Sequence of chain 1.B:
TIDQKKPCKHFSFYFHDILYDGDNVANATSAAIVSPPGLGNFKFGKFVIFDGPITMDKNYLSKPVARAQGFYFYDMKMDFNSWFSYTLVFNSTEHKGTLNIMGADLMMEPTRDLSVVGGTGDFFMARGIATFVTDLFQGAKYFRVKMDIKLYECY

Binding-site contacts:
Ligand atom O7 contacts residue GLU112 of chain 2.B at 4.1 Å.
Ligand atom O5 contacts residue GLU112 of chain 2.B at 4.4 Å.
Ligand atom C8 contacts residue GLU112 of chain 2.B at 3.4 Å.
Ligand atom C1 contacts residue ASN94 of chain 1.B at 1.6 Å.
Ligand atom C2 contacts residue GLU112 of chain 2.B at 3.2 Å.
Ligand atom O3 contacts residue ASN94 of chain 1.B at 4.3 Å.
Ligand atom C1 contacts residue GLU112 of chain 2.B at 3.7 Å.
Ligand atom C7 contacts residue ASN94 of chain 1.B at 2.9 Å.
Ligand atom O5 contacts residue ASN94 of chain 1.B at 2.6 Å (h-bond).
Ligand atom C2 contacts residue ASN94 of chain 1.B at 2.0 Å.
Ligand atom C3 contacts residue ASN94 of chain 1.B at 3.5 Å.
Ligand atom O2 contacts residue GLY1 of chain 2.V at 4.5 Å.
Ligand atom O2 contacts residue GLU112 of chain 2.B at 3.1 Å (salt-bridge).
Ligand atom C8 contacts residue ASN94 of chain 1.B at 4.0 Å.
Ligand atom C4 contacts residue ASN94 of chain 1.B at 4.1 Å.
Ligand atom N2 contacts residue ASN94 of chain 1.B at 2.3 Å (h-bond).
Ligand atom C7 contacts residue GLU112 of chain 2.B at 3.8 Å.
Ligand atom O7 contacts residue ASN94 of chain 1.B at 3.0 Å (h-bond).
Ligand atom N2 contacts residue LYS99 of chain 1.B at 4.1 Å.
Ligand atom C5 contacts residue ASN94 of chain 1.B at 3.8 Å.
Ligand atom C1 contacts residue LYS99 of chain 1.B at 4.4 Å.

Sequence of chain 2.B:
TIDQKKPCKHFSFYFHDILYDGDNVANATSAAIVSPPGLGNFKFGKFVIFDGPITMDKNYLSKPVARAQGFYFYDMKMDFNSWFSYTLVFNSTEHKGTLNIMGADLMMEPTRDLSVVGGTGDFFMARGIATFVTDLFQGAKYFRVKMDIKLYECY

A small-molecule ligand and the protein it binds are described below.
Small molecule (SMILES): CC(=O)N[C@H]1[C@H](O[C@H]2[C@H](O[C@@H]3O[C@@H](C)[C@@H](O)[C@@H](O)[C@@H]3O)[C@@H](NC(C)=O)CO[C@@H]2CO)O[C@H](CO)[C@@H](O[C@@H]2O[C@H](CO[C@H]3O[C@H](CO)[C@@H](O)[C@H](O)[C@@H]3O)[C@@H](O)[C@H](O[C@H]3O[C@H](CO)[C@@H](O)[C@H](O)[C@@H]3O)[C@@H]2O[C@@H]2OC[C@@H](O)[C@H](O)[C@H]2O)[C@@H]1O